The protein below binds the small molecule below.
Small molecule (SMILES): CC(=O)N[C@H]1[C@H](O[C@H]2[C@H](O)[C@@H](NC(C)=O)CO[C@@H]2CO)O[C@H](CO)[C@@H](O[C@@H]2O[C@H](CO[C@H]3O[C@H](CO)[C@@H](O)[C@H](O)[C@@H]3O)[C@@H](O)[C@H](O[C@H]3O[C@H](CO)[C@@H](O)[C@H](O)[C@@H]3O)[C@@H]2O)[C@@H]1O

Binding-site contacts:
Ligand atom C4 contacts residue NAG1 of chain 1.CA at 3.3 Å.
Ligand atom O6 contacts residue NAG1 of chain 1.CA at 3.2 Å.
Ligand atom C1 contacts residue ASN332 of chain 1.A at 1.4 Å.
Ligand atom N2 contacts residue ASN332 of chain 1.A at 2.9 Å (h-bond).
Ligand atom O4 contacts residue NAG1 of chain 1.CA at 3.6 Å (h-bond).
Ligand atom C8 contacts residue THR341 of chain 1.A at 4.3 Å.
Ligand atom C2 contacts residue NAG1 of chain 1.CA at 4.2 Å.
Ligand atom C7 contacts residue ASN332 of chain 1.A at 3.5 Å.
Ligand atom C6 contacts residue NAG1 of chain 1.CA at 3.1 Å.
Ligand atom O7 contacts residue ASN332 of chain 1.A at 3.7 Å.
Ligand atom C3 contacts residue NAG1 of chain 1.CA at 3.6 Å.
Ligand atom C4 contacts residue ASN332 of chain 1.A at 4.3 Å.
Ligand atom N2 contacts residue NAG1 of chain 1.CA at 4.3 Å.
Ligand atom O6 contacts residue ASN332 of chain 1.A at 4.0 Å.
Ligand atom C5 contacts residue NAG1 of chain 1.CA at 3.2 Å.
Ligand atom C1 contacts residue NAG1 of chain 1.CA at 3.2 Å.
Ligand atom C1 contacts residue SER333 of chain 1.A at 4.1 Å.
Ligand atom O5 contacts residue NAG1 of chain 1.CA at 3.9 Å.
Ligand atom C6 contacts residue ASN332 of chain 1.A at 4.2 Å.
Ligand atom C3 contacts residue ASN332 of chain 1.A at 3.8 Å.
Ligand atom O5 contacts residue ASN332 of chain 1.A at 2.4 Å (h-bond).
Ligand atom O7 contacts residue SER333 of chain 1.A at 3.3 Å (h-bond).
Ligand atom C7 contacts residue SER333 of chain 1.A at 3.9 Å.
Ligand atom C2 contacts residue ASN332 of chain 1.A at 2.5 Å.
Ligand atom C8 contacts residue SER333 of chain 1.A at 4.4 Å.
Ligand atom C5 contacts residue ASN332 of chain 1.A at 3.7 Å.

Sequence of chain 1.A:
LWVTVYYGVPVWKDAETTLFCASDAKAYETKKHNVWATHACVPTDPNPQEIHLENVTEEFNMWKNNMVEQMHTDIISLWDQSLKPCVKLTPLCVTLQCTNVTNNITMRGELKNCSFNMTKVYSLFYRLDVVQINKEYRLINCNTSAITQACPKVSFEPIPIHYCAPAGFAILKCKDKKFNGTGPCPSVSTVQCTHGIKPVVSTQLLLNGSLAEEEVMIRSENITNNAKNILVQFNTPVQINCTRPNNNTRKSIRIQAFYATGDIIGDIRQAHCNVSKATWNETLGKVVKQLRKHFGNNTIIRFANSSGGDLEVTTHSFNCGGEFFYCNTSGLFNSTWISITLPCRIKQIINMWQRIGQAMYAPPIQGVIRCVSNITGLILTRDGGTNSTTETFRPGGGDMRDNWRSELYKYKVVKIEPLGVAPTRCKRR